Binding-site contacts:
Ligand atom O6 contacts residue GLY224 of chain 1.B at 3.8 Å.
Ligand atom O2 contacts residue ASP229 of chain 1.B at 4.3 Å.
Ligand atom C3 contacts residue THR227 of chain 1.B at 4.0 Å.
Ligand atom O4 contacts residue THR227 of chain 1.B at 4.4 Å.
Ligand atom C6 contacts residue THR227 of chain 1.B at 3.8 Å.
Ligand atom O5 contacts residue GLY225 of chain 1.B at 3.9 Å.
Ligand atom O1 contacts residue TRP226 of chain 1.B at 3.1 Å.
Ligand atom O3 contacts residue PRO233 of chain 1.B at 3.5 Å.
Ligand atom O5 contacts residue TRP226 of chain 1.B at 3.8 Å.
Ligand atom O4 contacts residue PRO233 of chain 1.B at 3.3 Å.
Ligand atom O6 contacts residue GLY225 of chain 1.B at 2.6 Å (h-bond).
Ligand atom C6 contacts residue GLY225 of chain 1.B at 3.1 Å.
Ligand atom C6 contacts residue LEU234 of chain 1.B at 4.0 Å (hydrophobic).
Ligand atom C2 contacts residue THR227 of chain 1.B at 3.5 Å.
Ligand atom O6 contacts residue TRP226 of chain 1.B at 4.2 Å.
Ligand atom O1 contacts residue THR227 of chain 1.B at 3.0 Å (h-bond).
Ligand atom C1 contacts residue THR227 of chain 1.B at 3.7 Å.
Ligand atom C4 contacts residue PRO233 of chain 1.B at 4.2 Å (hydrophobic).
Ligand atom O3 contacts residue THR227 of chain 1.B at 4.4 Å.
Ligand atom C6 contacts residue GLY224 of chain 1.B at 3.4 Å.
Ligand atom O5 contacts residue THR227 of chain 1.B at 3.4 Å (h-bond).
Ligand atom C5 contacts residue THR227 of chain 1.B at 3.8 Å.
Ligand atom C4 contacts residue THR227 of chain 1.B at 3.4 Å.
Ligand atom C4 contacts residue LEU234 of chain 1.B at 4.0 Å (hydrophobic).
Ligand atom O6 contacts residue LEU234 of chain 1.B at 4.2 Å.
Ligand atom C5 contacts residue GLY225 of chain 1.B at 4.2 Å.
Ligand atom O6 contacts residue ARG237 of chain 1.B at 3.6 Å.
Ligand atom O2 contacts residue THR227 of chain 1.B at 3.8 Å.
Ligand atom O4 contacts residue LEU234 of chain 1.B at 2.8 Å (h-bond).
Ligand atom C3 contacts residue PRO233 of chain 1.B at 4.4 Å (hydrophobic).
Ligand atom O6 contacts residue THR227 of chain 1.B at 2.8 Å (h-bond).

Sequence of chain 1.B:
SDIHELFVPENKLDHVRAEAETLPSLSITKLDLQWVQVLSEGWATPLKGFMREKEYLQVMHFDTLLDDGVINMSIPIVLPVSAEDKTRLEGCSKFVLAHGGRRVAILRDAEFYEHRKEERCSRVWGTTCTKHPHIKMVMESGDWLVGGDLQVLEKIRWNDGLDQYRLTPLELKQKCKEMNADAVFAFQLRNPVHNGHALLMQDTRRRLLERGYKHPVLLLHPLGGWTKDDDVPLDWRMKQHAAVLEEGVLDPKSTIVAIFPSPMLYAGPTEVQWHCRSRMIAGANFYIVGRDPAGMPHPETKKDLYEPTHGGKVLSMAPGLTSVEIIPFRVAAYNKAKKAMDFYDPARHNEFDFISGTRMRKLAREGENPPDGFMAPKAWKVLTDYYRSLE

A protein and the small-molecule ligand that binds it are described below.
Small molecule (SMILES): OC[C@H]1O[C@@H](O)[C@H](O)[C@@H](O)[C@@H]1O